Sequence of chain 1.D:
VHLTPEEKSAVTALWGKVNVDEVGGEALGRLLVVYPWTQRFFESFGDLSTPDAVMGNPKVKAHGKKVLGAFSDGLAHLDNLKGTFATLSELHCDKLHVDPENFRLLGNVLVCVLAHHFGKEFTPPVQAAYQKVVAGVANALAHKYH

Binding-site contacts:
Ligand atom O4 contacts residue LYS128 of chain 1.C at 4.0 Å.
Ligand atom C5 contacts residue LYS128 of chain 1.C at 4.3 Å.
Ligand atom C5 contacts residue THR135 of chain 1.A at 4.4 Å.
Ligand atom C6 contacts residue THR138 of chain 1.A at 4.4 Å.
Ligand atom O4 contacts residue VAL2 of chain 1.C at 2.8 Å (h-bond).
Ligand atom C2 contacts residue LYS128 of chain 1.C at 3.5 Å.
Ligand atom C3 contacts residue SER139 of chain 1.A at 3.6 Å.
Ligand atom C10 contacts residue THR138 of chain 1.A at 3.7 Å.
Ligand atom C10 contacts residue SER139 of chain 1.A at 3.7 Å.
Ligand atom C2 contacts residue ALA131 of chain 1.C at 4.0 Å (hydrophobic).
Ligand atom C5 contacts residue SER139 of chain 1.A at 3.3 Å.
Ligand atom C1 contacts residue LYS128 of chain 1.C at 4.1 Å.
Ligand atom C3 contacts residue VAL2 of chain 1.C at 2.4 Å (hydrophobic).
Ligand atom O4 contacts residue THR135 of chain 1.A at 3.9 Å.
Ligand atom C11 contacts residue VAL2 of chain 1.C at 1.3 Å (hydrophobic).
Ligand atom C1 contacts residue ALA131 of chain 1.C at 3.8 Å (hydrophobic).
Ligand atom C5 contacts residue VAL2 of chain 1.C at 4.0 Å (hydrophobic).
Ligand atom C9 contacts residue THR138 of chain 1.A at 3.1 Å.
Ligand atom C9 contacts residue SER139 of chain 1.A at 4.5 Å.
Ligand atom C3 contacts residue LYS128 of chain 1.C at 4.3 Å.
Ligand atom C11 contacts residue SER139 of chain 1.A at 4.0 Å.
Ligand atom C2 contacts residue SER132 of chain 1.C at 4.2 Å.
Ligand atom N7 contacts residue THR138 of chain 1.A at 3.9 Å.
Ligand atom C6 contacts residue SER139 of chain 1.A at 3.4 Å.
Ligand atom C3 contacts residue THR135 of chain 1.A at 4.0 Å.
Ligand atom N8 contacts residue PRO96 of chain 1.A at 4.3 Å.
Ligand atom C2 contacts residue VAL2 of chain 1.C at 3.7 Å (hydrophobic).
Ligand atom O4 contacts residue SER139 of chain 1.A at 2.5 Å (h-bond).
Ligand atom N8 contacts residue TRP38 of chain 1.D at 3.7 Å.
Ligand atom N8 contacts residue THR138 of chain 1.A at 3.6 Å (h-bond).
Ligand atom C11 contacts residue THR135 of chain 1.A at 4.2 Å.
Ligand atom C10 contacts residue LYS128 of chain 1.C at 4.4 Å.
Ligand atom C9 contacts residue TRP38 of chain 1.D at 3.5 Å (hydrophobic).
Ligand atom N7 contacts residue SER139 of chain 1.A at 4.0 Å.
Ligand atom C11 contacts residue LEU3 of chain 1.C at 3.8 Å (hydrophobic).

This small molecule binds to this protein.
Small molecule (SMILES): Cc1ccc(-c2ccn[nH]2)o1

Sequence of chain 1.C:
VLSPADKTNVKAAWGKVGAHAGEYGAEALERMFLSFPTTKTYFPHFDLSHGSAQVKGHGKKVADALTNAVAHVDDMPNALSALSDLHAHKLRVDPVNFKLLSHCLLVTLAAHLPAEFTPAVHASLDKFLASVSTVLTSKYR

Sequence of chain 1.A:
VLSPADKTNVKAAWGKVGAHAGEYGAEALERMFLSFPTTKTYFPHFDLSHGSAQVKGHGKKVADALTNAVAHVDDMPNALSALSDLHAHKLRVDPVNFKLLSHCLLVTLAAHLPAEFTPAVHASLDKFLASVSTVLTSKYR